Sequence of chain 1.A:
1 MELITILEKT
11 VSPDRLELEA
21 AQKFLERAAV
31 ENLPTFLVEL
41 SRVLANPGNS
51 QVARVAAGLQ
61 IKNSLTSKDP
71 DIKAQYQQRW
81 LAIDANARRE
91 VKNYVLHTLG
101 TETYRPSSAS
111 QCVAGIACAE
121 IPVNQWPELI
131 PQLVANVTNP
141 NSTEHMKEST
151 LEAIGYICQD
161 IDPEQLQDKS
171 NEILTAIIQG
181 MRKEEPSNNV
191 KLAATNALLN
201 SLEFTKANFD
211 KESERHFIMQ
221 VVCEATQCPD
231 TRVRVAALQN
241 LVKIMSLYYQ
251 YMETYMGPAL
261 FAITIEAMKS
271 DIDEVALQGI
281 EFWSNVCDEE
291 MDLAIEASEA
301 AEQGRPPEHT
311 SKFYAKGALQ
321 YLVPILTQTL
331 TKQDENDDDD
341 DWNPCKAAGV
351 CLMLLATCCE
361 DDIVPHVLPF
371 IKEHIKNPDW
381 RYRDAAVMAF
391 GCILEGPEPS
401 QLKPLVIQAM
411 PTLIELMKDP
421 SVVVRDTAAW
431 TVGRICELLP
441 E

Binding-site contacts:
Ligand atom CD1 contacts residue VAL38 of chain 1.A at 4.2 Å (hydrophobic).
Ligand atom O contacts residue ASN86 of chain 1.A at 3.4 Å.
Ligand atom CA contacts residue GLU90 of chain 1.A at 3.8 Å.
Ligand atom C contacts residue ASN86 of chain 1.A at 4.0 Å.
Ligand atom CA contacts residue GLU90 of chain 1.A at 3.5 Å.
Ligand atom O contacts residue ASP84 of chain 1.A at 4.0 Å.
Ligand atom O contacts residue ALA87 of chain 1.A at 4.0 Å.
Ligand atom C contacts residue ALA87 of chain 1.A at 4.4 Å (hydrophobic).
Ligand atom N contacts residue ASN86 of chain 1.A at 3.9 Å.
Ligand atom CD1 contacts residue THR35 of chain 1.A at 4.1 Å.
Ligand atom CD1 contacts residue ALA87 of chain 1.A at 4.1 Å (hydrophobic).
Ligand atom CB contacts residue VAL38 of chain 1.A at 4.1 Å (hydrophobic).
Ligand atom CG contacts residue VAL38 of chain 1.A at 4.3 Å (hydrophobic).
Ligand atom N contacts residue GLU90 of chain 1.A at 2.8 Å (salt-bridge).
Ligand atom C contacts residue GLU90 of chain 1.A at 3.6 Å.
Ligand atom CG contacts residue THR35 of chain 1.A at 4.4 Å.
Ligand atom CZ contacts residue THR35 of chain 1.A at 4.4 Å.
Ligand atom CA contacts residue ASN86 of chain 1.A at 4.1 Å.
Ligand atom CD2 contacts residue THR35 of chain 1.A at 3.6 Å.
Ligand atom CD1 contacts residue PRO34 of chain 1.A at 4.1 Å (hydrophobic).
Ligand atom CD2 contacts residue VAL38 of chain 1.A at 4.0 Å (hydrophobic).
Ligand atom CA contacts residue ALA87 of chain 1.A at 4.4 Å (hydrophobic).
Ligand atom CB contacts residue GLU90 of chain 1.A at 3.3 Å.

A protein and the small-molecule ligand that binds it are described below.
Small molecule (SMILES): CC(C)C[C@H](NC(=O)CN)C(=O)N[C@@H](Cc1ccccc1)C(=O)NCC(N)=O